Sequence of chain 1.E:
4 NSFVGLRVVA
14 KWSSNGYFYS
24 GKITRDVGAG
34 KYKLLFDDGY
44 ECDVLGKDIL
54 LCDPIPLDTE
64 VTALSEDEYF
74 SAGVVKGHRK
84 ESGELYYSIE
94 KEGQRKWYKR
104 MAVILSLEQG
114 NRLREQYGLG

The protein below binds the small molecule below.
Small molecule (SMILES): CC(C)(C)NCCCNC(=O)c1cccc(I)c1

Sequence of chain 1.F:
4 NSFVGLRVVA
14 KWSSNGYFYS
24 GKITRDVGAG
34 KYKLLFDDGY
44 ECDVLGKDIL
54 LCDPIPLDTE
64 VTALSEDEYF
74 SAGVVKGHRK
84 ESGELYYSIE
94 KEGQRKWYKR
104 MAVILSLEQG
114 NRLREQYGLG

Binding-site contacts:
Ligand atom C13 contacts residue ASP41 of chain 1.F at 3.9 Å.
Ligand atom C7 contacts residue ASP41 of chain 1.E at 4.0 Å.
Ligand atom N1 contacts residue ASP41 of chain 1.E at 3.1 Å (salt-bridge).
Ligand atom C12 contacts residue ASP41 of chain 1.F at 3.8 Å.
Ligand atom C11 contacts residue ASP41 of chain 1.E at 3.1 Å.
Ligand atom C9 contacts residue TRP15 of chain 1.F at 3.9 Å (hydrophobic).
Ligand atom C13 contacts residue ASP41 of chain 1.E at 3.1 Å.
Ligand atom O1 contacts residue ASP41 of chain 1.F at 4.0 Å.
Ligand atom C5 contacts residue ASP41 of chain 1.E at 3.3 Å.
Ligand atom C2 contacts residue MET104 of chain 1.F at 3.4 Å (hydrophobic).
Ligand atom C5 contacts residue ASP41 of chain 1.F at 3.9 Å.
Ligand atom C14 contacts residue ASP41 of chain 1.E at 3.0 Å.
Ligand atom C10 contacts residue ASP41 of chain 1.E at 3.7 Å.
Ligand atom C4 contacts residue ASP41 of chain 1.E at 3.9 Å.
Ligand atom C6 contacts residue ASP41 of chain 1.E at 4.0 Å.
Ligand atom C14 contacts residue TRP15 of chain 1.F at 3.9 Å (hydrophobic).
Ligand atom C10 contacts residue ASP41 of chain 1.F at 3.7 Å.
Ligand atom C7 contacts residue ASP41 of chain 1.F at 3.9 Å.
Ligand atom C10 contacts residue TRP15 of chain 1.F at 3.4 Å (hydrophobic).
Ligand atom N1 contacts residue TYR22 of chain 1.F at 3.7 Å.
Ligand atom N1 contacts residue ASP41 of chain 1.F at 3.9 Å.
Ligand atom C12 contacts residue TRP15 of chain 1.E at 3.6 Å (hydrophobic).
Ligand atom C1 contacts residue MET104 of chain 1.F at 3.5 Å (hydrophobic).
Ligand atom C9 contacts residue ASP41 of chain 1.F at 3.6 Å.
Ligand atom C11 contacts residue ASP41 of chain 1.F at 3.7 Å.
Ligand atom C3 contacts residue MET104 of chain 1.E at 3.2 Å (hydrophobic).
Ligand atom I1 contacts residue ASP41 of chain 1.E at 4.0 Å.
Ligand atom C1 contacts residue ASP41 of chain 1.F at 3.7 Å.
Ligand atom C8 contacts residue TYR22 of chain 1.F at 3.4 Å (hydrophobic).
Ligand atom C8 contacts residue ASP41 of chain 1.E at 3.9 Å.
Ligand atom C4 contacts residue MET104 of chain 1.E at 4.1 Å (hydrophobic).
Ligand atom C6 contacts residue ASP41 of chain 1.F at 3.6 Å.
Ligand atom C2 contacts residue MET104 of chain 1.E at 3.8 Å (hydrophobic).
Ligand atom N2 contacts residue ASP41 of chain 1.E at 2.9 Å (salt-bridge).
Ligand atom C8 contacts residue PHE39 of chain 1.F at 3.7 Å (hydrophobic).
Ligand atom C9 contacts residue PHE39 of chain 1.F at 3.5 Å (hydrophobic).
Ligand atom I1 contacts residue SER23 of chain 1.E at 4.1 Å.
Ligand atom I1 contacts residue TYR22 of chain 1.E at 4.0 Å.
Ligand atom N2 contacts residue ASP41 of chain 1.F at 3.0 Å (salt-bridge).
Ligand atom C14 contacts residue TYR43 of chain 1.E at 3.4 Å (hydrophobic).